Binding-site contacts:
Ligand atom O1P contacts residue ARG33 of chain 1.J at 2.6 Å (salt-bridge).
Ligand atom P contacts residue ARG33 of chain 1.J at 3.4 Å.
Ligand atom O3P contacts residue ARG33 of chain 1.J at 2.6 Å (salt-bridge).
Ligand atom CG1 contacts residue PHE55 of chain 1.J at 3.8 Å (hydrophobic).
Ligand atom CE1 contacts residue LYS56 of chain 1.J at 3.8 Å.
Ligand atom ND2 contacts residue LYS56 of chain 1.J at 3.0 Å (salt-bridge).
Ligand atom CB contacts residue HIS54 of chain 1.J at 3.4 Å.
Ligand atom OG contacts residue ARG14 of chain 1.J at 3.6 Å.
Ligand atom NE2 contacts residue LYS71 of chain 1.J at 2.8 Å (salt-bridge).
Ligand atom CB contacts residue PHE55 of chain 1.J at 3.7 Å (hydrophobic).
Ligand atom ND2 contacts residue GLY68 of chain 1.J at 3.0 Å (h-bond).
Ligand atom CE2 contacts residue SER43 of chain 1.J at 3.4 Å.
Ligand atom OH contacts residue SER35 of chain 1.J at 3.4 Å (h-bond).
Ligand atom O3P contacts residue SER43 of chain 1.J at 2.7 Å (h-bond).
Ligand atom CA contacts residue HIS54 of chain 1.J at 3.2 Å.
Ligand atom CG2 contacts residue GLN53 of chain 1.J at 3.8 Å.
Ligand atom CA contacts residue ARG14 of chain 1.J at 3.5 Å.
Ligand atom CG2 contacts residue LYS56 of chain 1.J at 3.6 Å.
Ligand atom C contacts residue ARG14 of chain 1.J at 3.7 Å.
Ligand atom CG contacts residue LYS56 of chain 1.J at 3.6 Å.
Ligand atom OH contacts residue SER37 of chain 1.J at 3.5 Å (h-bond).
Ligand atom N contacts residue HIS54 of chain 1.J at 3.0 Å (h-bond).
Ligand atom OD1 contacts residue LYS56 of chain 1.J at 2.9 Å (salt-bridge).
Ligand atom OD1 contacts residue PHE55 of chain 1.J at 3.4 Å.
Ligand atom CB contacts residue ARG14 of chain 1.J at 3.4 Å.
Ligand atom CZ contacts residue SER43 of chain 1.J at 3.8 Å.
Ligand atom ND2 contacts residue LEU67 of chain 1.J at 3.9 Å.
Ligand atom O3P contacts residue GLU36 of chain 1.J at 3.1 Å (salt-bridge).
Ligand atom O2P contacts residue SER37 of chain 1.J at 3.0 Å (h-bond).
Ligand atom CD2 contacts residue LYS56 of chain 1.J at 3.6 Å.
Ligand atom P contacts residue SER43 of chain 1.J at 3.5 Å.
Ligand atom CD2 contacts residue PHE55 of chain 1.J at 3.9 Å (hydrophobic).
Ligand atom O3P contacts residue SER35 of chain 1.J at 3.5 Å.
Ligand atom OH contacts residue SER43 of chain 1.J at 3.2 Å (h-bond).
Ligand atom C contacts residue HIS54 of chain 1.J at 3.6 Å.
Ligand atom O1P contacts residue ARG14 of chain 1.J at 3.4 Å.
Ligand atom CD2 contacts residue HIS54 of chain 1.J at 3.6 Å.
Ligand atom CB contacts residue GLY68 of chain 1.J at 3.4 Å.
Ligand atom O contacts residue ARG14 of chain 1.J at 2.9 Å (salt-bridge).
Ligand atom CG contacts residue GLY68 of chain 1.J at 3.6 Å.

A protein and the small-molecule ligand that binds it are described below.
Small molecule (SMILES): CC(C)[C@H](NC(=O)[C@H](CC(N)=O)NC(=O)[C@@H](NC(=O)[C@H](Cc1ccc(OP(=O)(O)O)cc1)NC(=O)[C@@H]([NH3+])CO)C(C)C)C(=O)N[C@H](C=O)CCC(N)=O

Sequence of chain 1.J:
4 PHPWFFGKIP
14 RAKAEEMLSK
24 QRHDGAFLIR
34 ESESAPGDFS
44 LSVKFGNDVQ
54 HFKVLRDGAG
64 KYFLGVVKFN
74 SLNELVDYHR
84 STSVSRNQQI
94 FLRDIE